A small-molecule ligand and the protein it binds are described below.
Small molecule (SMILES): CC(=O)N[C@H]1[C@H](O[C@H]2[C@H](O)[C@@H](NC(C)=O)CO[C@@H]2CO)O[C@H](CO)[C@@H](O[C@@H]2O[C@H](CO)[C@@H](O)[C@H](O[C@H]3O[C@H](CO)[C@@H](O)[C@H](O)[C@@H]3O)[C@@H]2O)[C@@H]1O

Binding-site contacts:
Ligand atom C8 contacts residue PRO93 of chain 1.F at 3.9 Å (hydrophobic).
Ligand atom N2 contacts residue ASN107 of chain 1.D at 2.9 Å (h-bond).
Ligand atom C6 contacts residue THR115 of chain 1.E at 3.1 Å.
Ligand atom C7 contacts residue ASN107 of chain 1.D at 3.1 Å.
Ligand atom C4 contacts residue ASN107 of chain 1.D at 4.3 Å.
Ligand atom O7 contacts residue ASN107 of chain 1.D at 2.8 Å (h-bond).
Ligand atom C1 contacts residue ASN107 of chain 1.D at 1.4 Å.
Ligand atom C2 contacts residue ASN107 of chain 1.D at 2.5 Å.
Ligand atom O6 contacts residue ARG102 of chain 1.E at 3.0 Å (salt-bridge).
Ligand atom C6 contacts residue ARG102 of chain 1.E at 3.5 Å.
Ligand atom O6 contacts residue TRP113 of chain 1.E at 4.3 Å.
Ligand atom C5 contacts residue ASN107 of chain 1.D at 3.6 Å.
Ligand atom C8 contacts residue ASP89 of chain 1.F at 3.2 Å.
Ligand atom C7 contacts residue ASP89 of chain 1.F at 4.1 Å.
Ligand atom O6 contacts residue ASN107 of chain 1.D at 4.0 Å.
Ligand atom O6 contacts residue THR115 of chain 1.E at 3.2 Å (h-bond).
Ligand atom C3 contacts residue ASN107 of chain 1.D at 3.8 Å.
Ligand atom O5 contacts residue ASN107 of chain 1.D at 2.3 Å (h-bond).
Ligand atom O6 contacts residue TRP113 of chain 1.E at 3.7 Å.
Ligand atom C3 contacts residue THR94 of chain 1.F at 3.8 Å.
Ligand atom O7 contacts residue ARG92 of chain 1.F at 3.4 Å (salt-bridge).
Ligand atom C7 contacts residue ARG92 of chain 1.F at 3.3 Å.
Ligand atom O7 contacts residue ASN58 of chain 1.E at 4.3 Å.
Ligand atom O7 contacts residue SER90 of chain 1.F at 3.9 Å.
Ligand atom O5 contacts residue ILE108 of chain 1.D at 4.2 Å.
Ligand atom C6 contacts residue ASN107 of chain 1.D at 4.3 Å.
Ligand atom C8 contacts residue ARG92 of chain 1.F at 3.0 Å.
Ligand atom C7 contacts residue PRO93 of chain 1.F at 4.4 Å (hydrophobic).
Ligand atom N2 contacts residue THR94 of chain 1.F at 3.5 Å (h-bond).
Ligand atom C2 contacts residue THR94 of chain 1.F at 4.0 Å.
Ligand atom N2 contacts residue ARG92 of chain 1.F at 4.2 Å.
Ligand atom C8 contacts residue THR94 of chain 1.F at 4.3 Å.
Ligand atom C8 contacts residue TRP88 of chain 1.F at 4.2 Å (hydrophobic).
Ligand atom C8 contacts residue ASN107 of chain 1.D at 4.3 Å.
Ligand atom C1 contacts residue THR94 of chain 1.F at 4.2 Å.
Ligand atom O7 contacts residue ASP89 of chain 1.F at 4.0 Å.
Ligand atom C5 contacts residue THR115 of chain 1.E at 4.3 Å.
Ligand atom C6 contacts residue THR109 of chain 1.D at 4.1 Å.
Ligand atom O6 contacts residue ILE108 of chain 1.D at 4.3 Å.
Ligand atom O5 contacts residue THR115 of chain 1.E at 4.2 Å.

Sequence of chain 1.D:
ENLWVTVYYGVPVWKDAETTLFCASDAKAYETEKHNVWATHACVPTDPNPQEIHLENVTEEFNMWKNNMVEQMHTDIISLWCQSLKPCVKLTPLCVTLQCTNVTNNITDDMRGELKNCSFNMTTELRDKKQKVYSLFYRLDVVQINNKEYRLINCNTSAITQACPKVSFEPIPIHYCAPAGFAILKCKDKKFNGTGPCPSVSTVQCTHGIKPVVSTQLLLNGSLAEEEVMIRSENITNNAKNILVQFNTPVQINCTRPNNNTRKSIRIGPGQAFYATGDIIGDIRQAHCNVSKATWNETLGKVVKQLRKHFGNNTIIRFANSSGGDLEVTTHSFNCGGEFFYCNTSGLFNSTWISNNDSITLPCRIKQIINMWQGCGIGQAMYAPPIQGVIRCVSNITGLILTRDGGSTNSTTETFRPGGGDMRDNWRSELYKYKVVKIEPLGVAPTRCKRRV

Sequence of chain 1.E:
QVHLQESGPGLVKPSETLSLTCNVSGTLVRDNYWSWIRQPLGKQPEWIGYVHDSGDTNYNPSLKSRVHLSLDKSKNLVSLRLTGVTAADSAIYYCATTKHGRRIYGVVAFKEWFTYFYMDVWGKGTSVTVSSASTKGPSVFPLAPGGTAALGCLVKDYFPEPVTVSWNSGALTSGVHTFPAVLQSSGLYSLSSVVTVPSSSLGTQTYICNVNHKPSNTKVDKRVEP

Sequence of chain 1.F:
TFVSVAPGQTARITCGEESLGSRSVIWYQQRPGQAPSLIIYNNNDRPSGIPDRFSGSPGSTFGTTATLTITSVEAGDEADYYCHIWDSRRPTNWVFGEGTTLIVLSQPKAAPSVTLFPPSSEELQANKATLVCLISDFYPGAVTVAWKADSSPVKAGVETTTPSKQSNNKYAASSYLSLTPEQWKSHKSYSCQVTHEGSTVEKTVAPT